This protein binds this small molecule.
Small molecule (SMILES): C[C@]12CC[C@@H]3c4ccc(O)cc4CC[C@H]3[C@@H]1CC[C@@H]2O

Binding-site contacts:
Ligand atom O3 contacts residue PHE91 of chain 1.B at 3.9 Å.
Ligand atom C17 contacts residue ASP174 of chain 1.B at 4.0 Å.
Ligand atom O17 contacts residue ASP174 of chain 1.B at 2.9 Å (salt-bridge).
Ligand atom C11 contacts residue ILE143 of chain 1.B at 3.5 Å (hydrophobic).
Ligand atom C16 contacts residue ASP174 of chain 1.B at 4.3 Å.
Ligand atom C9 contacts residue TRP139 of chain 1.B at 4.5 Å (hydrophobic).
Ligand atom C16 contacts residue ILE177 of chain 1.B at 3.9 Å (hydrophobic).
Ligand atom C12 contacts residue ILE143 of chain 1.B at 3.9 Å (hydrophobic).
Ligand atom C10 contacts residue PHE91 of chain 1.B at 4.3 Å (hydrophobic).
Ligand atom C1 contacts residue ILE143 of chain 1.B at 3.9 Å (hydrophobic).
Ligand atom O17 contacts residue LYS170 of chain 1.B at 3.1 Å.
Ligand atom C16 contacts residue PHE98 of chain 1.B at 4.1 Å (hydrophobic).
Ligand atom C18 contacts residue LEU173 of chain 1.B at 3.4 Å (hydrophobic).
Ligand atom C7 contacts residue LEU95 of chain 1.B at 4.3 Å (hydrophobic).
Ligand atom C5 contacts residue PHE91 of chain 1.B at 4.0 Å (hydrophobic).
Ligand atom O3 contacts residue ILE76 of chain 1.B at 4.4 Å.
Ligand atom C1 contacts residue LYS142 of chain 1.B at 3.8 Å.
Ligand atom C6 contacts residue ILE72 of chain 1.B at 4.4 Å (hydrophobic).
Ligand atom O3 contacts residue VAL146 of chain 1.B at 3.8 Å.
Ligand atom C7 contacts residue PHE98 of chain 1.B at 3.9 Å (hydrophobic).
Ligand atom C4 contacts residue THR94 of chain 1.B at 3.5 Å.
Ligand atom C6 contacts residue LEU95 of chain 1.B at 4.0 Å (hydrophobic).
Ligand atom C12 contacts residue TRP139 of chain 1.B at 4.2 Å (hydrophobic).
Ligand atom C4 contacts residue PHE91 of chain 1.B at 3.7 Å (hydrophobic).
Ligand atom C11 contacts residue TRP139 of chain 1.B at 4.2 Å (hydrophobic).
Ligand atom C3 contacts residue PHE91 of chain 1.B at 3.7 Å (hydrophobic).
Ligand atom C15 contacts residue PHE98 of chain 1.B at 3.7 Å (hydrophobic).
Ligand atom C2 contacts residue VAL146 of chain 1.B at 4.5 Å (hydrophobic).
Ligand atom C5 contacts residue THR94 of chain 1.B at 4.0 Å.
Ligand atom C8 contacts residue LEU95 of chain 1.B at 4.2 Å (hydrophobic).
Ligand atom C2 contacts residue ILE143 of chain 1.B at 4.4 Å (hydrophobic).
Ligand atom C2 contacts residue LYS142 of chain 1.B at 3.6 Å.
Ligand atom C1 contacts residue PHE91 of chain 1.B at 4.3 Å (hydrophobic).
Ligand atom C16 contacts residue LEU173 of chain 1.B at 4.2 Å (hydrophobic).
Ligand atom C6 contacts residue THR94 of chain 1.B at 3.6 Å.
Ligand atom C17 contacts residue LYS170 of chain 1.B at 4.2 Å.
Ligand atom C2 contacts residue PHE91 of chain 1.B at 4.1 Å (hydrophobic).
Ligand atom C1 contacts residue TRP139 of chain 1.B at 4.4 Å (hydrophobic).
Ligand atom C18 contacts residue ILE169 of chain 1.B at 4.4 Å (hydrophobic).

Sequence of chain 1.B:
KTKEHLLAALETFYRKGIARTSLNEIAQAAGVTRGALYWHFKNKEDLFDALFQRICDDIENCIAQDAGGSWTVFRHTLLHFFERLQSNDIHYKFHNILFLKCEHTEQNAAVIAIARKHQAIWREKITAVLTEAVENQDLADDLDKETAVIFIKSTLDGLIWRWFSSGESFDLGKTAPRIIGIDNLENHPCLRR